Sequence of chain 2.B:
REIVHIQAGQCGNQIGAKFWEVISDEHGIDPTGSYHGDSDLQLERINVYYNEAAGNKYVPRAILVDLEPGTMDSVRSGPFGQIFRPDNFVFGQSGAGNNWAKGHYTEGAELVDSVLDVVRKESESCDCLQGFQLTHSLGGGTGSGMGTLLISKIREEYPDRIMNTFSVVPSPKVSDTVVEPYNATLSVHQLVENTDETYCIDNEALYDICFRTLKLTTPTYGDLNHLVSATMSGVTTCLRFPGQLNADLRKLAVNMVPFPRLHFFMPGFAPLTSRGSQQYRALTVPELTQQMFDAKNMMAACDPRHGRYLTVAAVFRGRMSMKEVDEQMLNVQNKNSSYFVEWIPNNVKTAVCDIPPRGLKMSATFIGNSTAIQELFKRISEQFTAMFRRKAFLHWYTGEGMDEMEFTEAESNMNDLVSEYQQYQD

The protein below binds the small molecule below.
Small molecule (SMILES): CC(=O)O[C@H]1C(=O)[C@@]2(C)[C@H]([C@H](OC(=O)c3ccccc3)[C@]3(O)C[C@H](OC(=O)[C@H](O)[C@@H](NC(=O)c4ccccc4)c4ccccc4)C(C)=C1C3(C)C)[C@]1(OC(C)=O)CO[C@@H]1C[C@@H]2O

Binding-site contacts:
Ligand atom C41 contacts residue SER234 of chain 2.B at 3.5 Å.
Ligand atom C33 contacts residue ASP26 of chain 2.B at 3.7 Å.
Ligand atom O06 contacts residue PRO272 of chain 2.B at 3.4 Å (h-bond).
Ligand atom C42 contacts residue VAL23 of chain 2.B at 3.5 Å (hydrophobic).
Ligand atom O13 contacts residue ARG359 of chain 2.B at 3.2 Å (salt-bridge).
Ligand atom C06 contacts residue HIS227 of chain 2.B at 3.6 Å.
Ligand atom C40 contacts residue GLU27 of chain 2.B at 3.4 Å.
Ligand atom O06 contacts residue LEU273 of chain 2.B at 3.5 Å.
Ligand atom C28 contacts residue PRO358 of chain 2.B at 3.6 Å (hydrophobic).
Ligand atom C15 contacts residue THR274 of chain 2.B at 3.7 Å.
Ligand atom O13 contacts residue PRO358 of chain 2.B at 3.2 Å.
Ligand atom C39 contacts residue PHE270 of chain 2.B at 3.4 Å (hydrophobic).
Ligand atom C33 contacts residue VAL23 of chain 2.B at 3.6 Å (hydrophobic).
Ligand atom C07 contacts residue LEU228 of chain 2.B at 3.6 Å (hydrophobic).
Ligand atom O08 contacts residue ARG276 of chain 2.B at 3.7 Å.
Ligand atom C16 contacts residue THR274 of chain 2.B at 3.4 Å.
Ligand atom C15 contacts residue PRO272 of chain 2.B at 3.1 Å (hydrophobic).
Ligand atom C39 contacts residue ALA231 of chain 2.B at 3.3 Å (hydrophobic).
Ligand atom C39 contacts residue SER234 of chain 2.B at 3.8 Å.
Ligand atom O06 contacts residue THR274 of chain 2.B at 2.7 Å (h-bond).
Ligand atom C36 contacts residue HIS227 of chain 2.B at 3.2 Å.
Ligand atom C38 contacts residue PRO358 of chain 2.B at 3.5 Å (hydrophobic).
Ligand atom C19 contacts residue THR274 of chain 2.B at 3.0 Å.
Ligand atom O14 contacts residue HIS227 of chain 2.B at 2.9 Å.
Ligand atom C41 contacts residue GLU27 of chain 2.B at 3.1 Å.
Ligand atom C09 contacts residue HIS227 of chain 2.B at 3.8 Å.
Ligand atom C39 contacts residue PRO358 of chain 2.B at 3.8 Å (hydrophobic).
Ligand atom C14 contacts residue THR274 of chain 2.B at 3.3 Å.
Ligand atom C38 contacts residue PHE270 of chain 2.B at 3.6 Å (hydrophobic).
Ligand atom C40 contacts residue SER234 of chain 2.B at 3.0 Å.
Ligand atom O12 contacts residue GLY360 of chain 2.B at 3.5 Å (h-bond).
Ligand atom C32 contacts residue VAL23 of chain 2.B at 3.5 Å (hydrophobic).
Ligand atom O13 contacts residue GLY360 of chain 2.B at 3.6 Å.
Ligand atom C08 contacts residue LEU228 of chain 2.B at 3.8 Å (hydrophobic).
Ligand atom C08 contacts residue HIS227 of chain 2.B at 3.4 Å.
Ligand atom C37 contacts residue PRO358 of chain 2.B at 3.7 Å (hydrophobic).
Ligand atom C19 contacts residue ARG276 of chain 2.B at 3.7 Å.
Ligand atom C07 contacts residue HIS227 of chain 2.B at 3.2 Å.
Ligand atom C40 contacts residue ALA231 of chain 2.B at 3.4 Å (hydrophobic).
Ligand atom C41 contacts residue VAL23 of chain 2.B at 3.7 Å (hydrophobic).